Sequence of chain 1.B:
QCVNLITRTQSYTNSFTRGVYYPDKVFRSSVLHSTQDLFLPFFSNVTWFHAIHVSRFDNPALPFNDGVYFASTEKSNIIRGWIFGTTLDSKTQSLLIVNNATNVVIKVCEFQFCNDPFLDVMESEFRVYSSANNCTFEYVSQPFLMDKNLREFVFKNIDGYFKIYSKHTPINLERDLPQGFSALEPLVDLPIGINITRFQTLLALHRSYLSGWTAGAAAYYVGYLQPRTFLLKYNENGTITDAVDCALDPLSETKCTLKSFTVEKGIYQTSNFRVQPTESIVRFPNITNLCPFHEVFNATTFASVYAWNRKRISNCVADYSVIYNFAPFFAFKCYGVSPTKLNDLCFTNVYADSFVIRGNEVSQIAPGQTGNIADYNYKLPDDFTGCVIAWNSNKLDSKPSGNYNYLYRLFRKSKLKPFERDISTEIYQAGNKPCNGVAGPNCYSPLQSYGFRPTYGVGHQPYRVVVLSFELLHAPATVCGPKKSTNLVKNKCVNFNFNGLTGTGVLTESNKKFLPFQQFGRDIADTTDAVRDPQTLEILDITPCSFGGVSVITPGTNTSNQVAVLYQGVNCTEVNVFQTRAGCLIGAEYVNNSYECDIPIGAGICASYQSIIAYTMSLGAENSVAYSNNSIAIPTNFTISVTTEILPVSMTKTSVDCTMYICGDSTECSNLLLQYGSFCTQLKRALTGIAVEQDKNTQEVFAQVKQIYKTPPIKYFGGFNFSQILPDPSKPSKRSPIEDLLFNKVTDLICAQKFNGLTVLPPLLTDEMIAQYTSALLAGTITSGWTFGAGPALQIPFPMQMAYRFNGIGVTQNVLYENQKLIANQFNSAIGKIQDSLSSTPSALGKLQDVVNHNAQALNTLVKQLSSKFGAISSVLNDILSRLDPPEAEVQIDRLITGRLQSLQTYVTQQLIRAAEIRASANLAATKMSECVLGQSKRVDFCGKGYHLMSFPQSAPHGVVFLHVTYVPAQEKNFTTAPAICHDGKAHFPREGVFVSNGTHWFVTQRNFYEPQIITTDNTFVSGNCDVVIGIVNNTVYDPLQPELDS

This protein binds this small molecule.
Small molecule (SMILES): CC(=O)N[C@H]1[C@H](O[C@H]2[C@H](O)[C@@H](NC(C)=O)CO[C@@H]2CO)O[C@H](CO)[C@@H](O)[C@@H]1O

Binding-site contacts:
Ligand atom O5 contacts residue ASN122 of chain 1.B at 3.7 Å.
Ligand atom C6 contacts residue ASN122 of chain 1.B at 3.4 Å.
Ligand atom N2 contacts residue THR121 of chain 1.B at 4.4 Å.
Ligand atom C3 contacts residue ASN119 of chain 1.B at 3.8 Å.
Ligand atom O5 contacts residue THR121 of chain 1.B at 4.0 Å.
Ligand atom C2 contacts residue ASN119 of chain 1.B at 2.5 Å.
Ligand atom C5 contacts residue ASN122 of chain 1.B at 3.4 Å.
Ligand atom O5 contacts residue ASN119 of chain 1.B at 2.4 Å (h-bond).
Ligand atom C8 contacts residue ASN119 of chain 1.B at 4.3 Å.
Ligand atom C4 contacts residue ASN119 of chain 1.B at 4.3 Å.
Ligand atom O4 contacts residue ASN122 of chain 1.B at 4.4 Å.
Ligand atom C7 contacts residue ASN119 of chain 1.B at 3.2 Å.
Ligand atom C8 contacts residue ASN122 of chain 1.B at 4.0 Å.
Ligand atom C5 contacts residue ASN119 of chain 1.B at 3.7 Å.
Ligand atom O6 contacts residue ASN122 of chain 1.B at 4.3 Å.
Ligand atom C6 contacts residue VAL124 of chain 1.B at 3.7 Å (hydrophobic).
Ligand atom C3 contacts residue THR121 of chain 1.B at 4.4 Å.
Ligand atom N2 contacts residue ASN119 of chain 1.B at 2.8 Å (h-bond).
Ligand atom C5 contacts residue THR121 of chain 1.B at 4.1 Å.
Ligand atom C7 contacts residue ASN122 of chain 1.B at 4.2 Å.
Ligand atom O6 contacts residue VAL124 of chain 1.B at 3.5 Å.
Ligand atom C8 contacts residue VAL167 of chain 1.B at 4.4 Å (hydrophobic).
Ligand atom C1 contacts residue ASN119 of chain 1.B at 1.4 Å.
Ligand atom C2 contacts residue THR121 of chain 1.B at 4.3 Å.
Ligand atom C1 contacts residue THR121 of chain 1.B at 3.4 Å.
Ligand atom O7 contacts residue ASN122 of chain 1.B at 4.1 Å.
Ligand atom O7 contacts residue GLU150 of chain 1.B at 3.5 Å (salt-bridge).
Ligand atom C7 contacts residue GLU150 of chain 1.B at 4.3 Å.
Ligand atom O7 contacts residue ASN119 of chain 1.B at 3.3 Å (h-bond).